Binding-site contacts:
Ligand atom C7 contacts residue THR205 of chain 1.A at 4.3 Å.
Ligand atom C7 contacts residue ILE168 of chain 1.A at 3.9 Å (hydrophobic).
Ligand atom C8 contacts residue ASN203 of chain 1.A at 4.5 Å.
Ligand atom O5 contacts residue ASN203 of chain 1.A at 2.4 Å (h-bond).
Ligand atom O5 contacts residue THR205 of chain 1.A at 3.5 Å (h-bond).
Ligand atom O7 contacts residue ASN203 of chain 1.A at 3.4 Å (h-bond).
Ligand atom C4 contacts residue ASN203 of chain 1.A at 4.3 Å.
Ligand atom N2 contacts residue ILE168 of chain 1.A at 3.6 Å.
Ligand atom C1 contacts residue THR205 of chain 1.A at 3.4 Å.
Ligand atom C1 contacts residue ILE168 of chain 1.A at 4.0 Å (hydrophobic).
Ligand atom C6 contacts residue GLU206 of chain 1.A at 3.8 Å.
Ligand atom O6 contacts residue GLU206 of chain 1.A at 3.8 Å.
Ligand atom C8 contacts residue GLN201 of chain 1.A at 4.1 Å.
Ligand atom C1 contacts residue ASN203 of chain 1.A at 1.4 Å.
Ligand atom N2 contacts residue ASN203 of chain 1.A at 2.9 Å (h-bond).
Ligand atom O7 contacts residue THR205 of chain 1.A at 3.9 Å.
Ligand atom C7 contacts residue ASN203 of chain 1.A at 3.3 Å.
Ligand atom C7 contacts residue GLN201 of chain 1.A at 4.4 Å.
Ligand atom O7 contacts residue GLN201 of chain 1.A at 4.0 Å.
Ligand atom C2 contacts residue ASN203 of chain 1.A at 2.5 Å.
Ligand atom O7 contacts residue LYS241 of chain 1.A at 3.8 Å.
Ligand atom C5 contacts residue THR205 of chain 1.A at 3.5 Å.
Ligand atom C6 contacts residue THR205 of chain 1.A at 3.8 Å.
Ligand atom C8 contacts residue ILE168 of chain 1.A at 3.7 Å (hydrophobic).
Ligand atom C2 contacts residue ILE168 of chain 1.A at 4.5 Å (hydrophobic).
Ligand atom C8 contacts residue THR162 of chain 1.A at 4.5 Å.
Ligand atom C5 contacts residue ASN203 of chain 1.A at 3.6 Å.
Ligand atom C8 contacts residue THR205 of chain 1.A at 4.1 Å.
Ligand atom C3 contacts residue ASN203 of chain 1.A at 3.9 Å.
Ligand atom C8 contacts residue GLU206 of chain 1.A at 4.0 Å.

Sequence of chain 1.A:
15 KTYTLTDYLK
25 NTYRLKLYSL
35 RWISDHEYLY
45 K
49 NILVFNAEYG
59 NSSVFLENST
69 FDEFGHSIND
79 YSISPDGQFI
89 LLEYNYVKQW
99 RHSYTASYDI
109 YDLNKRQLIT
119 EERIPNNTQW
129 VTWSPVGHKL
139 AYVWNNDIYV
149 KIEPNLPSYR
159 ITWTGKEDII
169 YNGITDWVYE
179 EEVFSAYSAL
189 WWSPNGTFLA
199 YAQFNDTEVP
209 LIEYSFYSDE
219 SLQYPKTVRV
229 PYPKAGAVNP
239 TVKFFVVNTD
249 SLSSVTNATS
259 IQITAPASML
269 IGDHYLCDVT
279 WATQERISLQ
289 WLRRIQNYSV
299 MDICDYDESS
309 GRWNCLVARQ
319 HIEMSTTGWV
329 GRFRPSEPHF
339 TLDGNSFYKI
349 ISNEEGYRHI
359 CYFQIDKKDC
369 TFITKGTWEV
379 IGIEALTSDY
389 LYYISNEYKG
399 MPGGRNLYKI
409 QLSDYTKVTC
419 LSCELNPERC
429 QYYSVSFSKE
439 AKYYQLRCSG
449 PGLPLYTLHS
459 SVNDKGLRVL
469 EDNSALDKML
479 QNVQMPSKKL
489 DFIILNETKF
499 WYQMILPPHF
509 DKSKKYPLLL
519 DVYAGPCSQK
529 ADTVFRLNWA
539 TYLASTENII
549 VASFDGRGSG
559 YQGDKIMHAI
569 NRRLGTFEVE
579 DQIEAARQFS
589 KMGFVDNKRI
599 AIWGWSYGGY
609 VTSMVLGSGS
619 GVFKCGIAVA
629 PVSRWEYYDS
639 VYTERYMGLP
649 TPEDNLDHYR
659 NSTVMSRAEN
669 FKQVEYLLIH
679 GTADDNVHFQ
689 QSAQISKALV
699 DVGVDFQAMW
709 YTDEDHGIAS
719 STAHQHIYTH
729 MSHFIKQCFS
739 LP

This protein binds this small molecule.
Small molecule (SMILES): CC(=O)N[C@H]1[C@H](O[C@H]2[C@H](O)[C@@H](NC(C)=O)CO[C@@H]2CO)O[C@H](CO)[C@@H](O)[C@@H]1O